Sequence of chain 1.B:
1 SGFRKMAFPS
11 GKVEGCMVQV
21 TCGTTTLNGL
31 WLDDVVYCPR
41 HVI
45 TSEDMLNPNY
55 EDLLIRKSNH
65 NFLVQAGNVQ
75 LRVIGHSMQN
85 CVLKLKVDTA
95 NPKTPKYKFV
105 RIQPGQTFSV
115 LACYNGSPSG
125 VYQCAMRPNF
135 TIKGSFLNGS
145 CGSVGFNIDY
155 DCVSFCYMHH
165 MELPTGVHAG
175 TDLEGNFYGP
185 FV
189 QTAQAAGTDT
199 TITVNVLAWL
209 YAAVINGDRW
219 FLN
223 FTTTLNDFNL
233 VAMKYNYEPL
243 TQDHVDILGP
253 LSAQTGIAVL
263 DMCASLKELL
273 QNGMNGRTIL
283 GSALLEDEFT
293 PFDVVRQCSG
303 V

Binding-site contacts:
Ligand atom C13 contacts residue GLY143 of chain 1.B at 3.4 Å.
Ligand atom C09 contacts residue ASN142 of chain 1.B at 3.8 Å.
Ligand atom C04 contacts residue MET49 of chain 1.B at 3.6 Å (hydrophobic).
Ligand atom O08 contacts residue CYS145 of chain 1.B at 3.8 Å.
Ligand atom C05 contacts residue MET49 of chain 1.B at 3.6 Å (hydrophobic).
Ligand atom N14 contacts residue GLY143 of chain 1.B at 3.0 Å (h-bond).
Ligand atom O17 contacts residue SER144 of chain 1.B at 3.7 Å.
Ligand atom N02 contacts residue HIS41 of chain 1.B at 3.8 Å.
Ligand atom O03 contacts residue HIS164 of chain 1.B at 4.1 Å.
Ligand atom C10 contacts residue ASN142 of chain 1.B at 3.8 Å.
Ligand atom CL21 contacts residue MET165 of chain 1.B at 2.5 Å.
Ligand atom O01 contacts residue TYR54 of chain 1.B at 3.9 Å.
Ligand atom C04 contacts residue HIS164 of chain 1.B at 4.2 Å.
Ligand atom C11 contacts residue ASN142 of chain 1.B at 3.6 Å.
Ligand atom O17 contacts residue CYS145 of chain 1.B at 1.6 Å (h-bond).
Ligand atom C15 contacts residue HIS41 of chain 1.B at 4.0 Å.
Ligand atom C04 contacts residue MET165 of chain 1.B at 3.9 Å (hydrophobic).
Ligand atom C16 contacts residue CYS145 of chain 1.B at 1.8 Å (hydrophobic).
Ligand atom C10 contacts residue HIS41 of chain 1.B at 4.2 Å.
Ligand atom C15 contacts residue CYS145 of chain 1.B at 3.1 Å (hydrophobic).
Ligand atom C16 contacts residue HIS41 of chain 1.B at 4.2 Å.
Ligand atom O03 contacts residue HIS41 of chain 1.B at 3.1 Å.
Ligand atom C15 contacts residue GLY143 of chain 1.B at 3.9 Å.
Ligand atom C09 contacts residue HIS41 of chain 1.B at 3.5 Å.
Ligand atom C16 contacts residue GLY143 of chain 1.B at 4.2 Å.
Ligand atom C05 contacts residue HIS164 of chain 1.B at 4.2 Å.
Ligand atom O17 contacts residue GLY143 of chain 1.B at 4.0 Å.
Ligand atom BR12 contacts residue THR25 of chain 1.B at 4.1 Å.
Ligand atom N02 contacts residue MET49 of chain 1.B at 3.5 Å (h-bond).
Ligand atom C20 contacts residue MET165 of chain 1.B at 3.0 Å (hydrophobic).
Ligand atom O01 contacts residue MET49 of chain 1.B at 2.7 Å (h-bond).
Ligand atom N14 contacts residue CYS145 of chain 1.B at 4.0 Å.
Ligand atom O08 contacts residue HIS41 of chain 1.B at 3.0 Å.
Ligand atom N14 contacts residue ASN142 of chain 1.B at 3.5 Å (h-bond).
Ligand atom C09 contacts residue CYS145 of chain 1.B at 3.9 Å (hydrophobic).
Ligand atom C15 contacts residue ASN142 of chain 1.B at 3.7 Å.
Ligand atom C05 contacts residue HIS41 of chain 1.B at 3.9 Å.
Ligand atom C13 contacts residue THR26 of chain 1.B at 3.9 Å.
Ligand atom C13 contacts residue ASN142 of chain 1.B at 3.5 Å.
Ligand atom C19 contacts residue MET165 of chain 1.B at 3.2 Å (hydrophobic).

The small molecule below binds the protein below.
Small molecule (SMILES): O=Cc1ncc(Br)cc1OCc1ccc(Cl)c([N+](=O)[O-])c1